A small-molecule ligand and the protein it binds are described below.
Small molecule (SMILES): CC(=O)N[C@@H](CC(=O)O)C(=O)N[C@@H](CO)C(=O)N[C@@H](Cc1ccccc1)C(=O)N[C@@H](CC(=O)O)C(=O)N[C@H](C=O)CCC(N)=O

Sequence of chain 2.A:
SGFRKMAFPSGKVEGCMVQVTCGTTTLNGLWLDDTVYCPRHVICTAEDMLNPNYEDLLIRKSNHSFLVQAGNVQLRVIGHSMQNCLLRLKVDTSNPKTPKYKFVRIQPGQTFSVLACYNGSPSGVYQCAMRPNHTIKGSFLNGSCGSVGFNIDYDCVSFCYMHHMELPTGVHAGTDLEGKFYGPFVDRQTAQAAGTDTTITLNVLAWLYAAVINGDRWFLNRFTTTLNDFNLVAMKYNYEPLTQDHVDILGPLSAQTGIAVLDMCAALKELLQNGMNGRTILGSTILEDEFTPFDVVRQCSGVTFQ

Binding-site contacts:
Ligand atom O contacts residue PRO168 of chain 2.A at 3.4 Å.
Ligand atom OD1 contacts residue ALA191 of chain 2.A at 3.7 Å.
Ligand atom CB contacts residue CYS145 of chain 2.A at 3.0 Å (hydrophobic).
Ligand atom OE1 contacts residue HIS163 of chain 2.A at 2.7 Å (h-bond).
Ligand atom N contacts residue GLU166 of chain 2.A at 3.0 Å (salt-bridge).
Ligand atom OD1 contacts residue THR190 of chain 2.A at 3.6 Å.
Ligand atom OD2 contacts residue MET49 of chain 2.A at 3.4 Å (h-bond).
Ligand atom N contacts residue THR190 of chain 2.A at 3.5 Å (h-bond).
Ligand atom O contacts residue GLN189 of chain 2.A at 3.2 Å.
Ligand atom OE1 contacts residue GLU166 of chain 2.A at 3.4 Å.
Ligand atom O contacts residue MET165 of chain 2.A at 3.4 Å.
Ligand atom O contacts residue CYS145 of chain 2.A at 2.3 Å (h-bond).
Ligand atom CA contacts residue CYS145 of chain 2.A at 2.6 Å (hydrophobic).
Ligand atom CD contacts residue GLU166 of chain 2.A at 3.7 Å.
Ligand atom C contacts residue HIS164 of chain 2.A at 3.5 Å.
Ligand atom N contacts residue CYS145 of chain 2.A at 2.9 Å (h-bond).
Ligand atom O contacts residue GLU166 of chain 2.A at 2.9 Å (salt-bridge).
Ligand atom OD2 contacts residue GLN189 of chain 2.A at 3.5 Å (h-bond).
Ligand atom CB contacts residue GLU166 of chain 2.A at 3.6 Å.
Ligand atom CA contacts residue HIS164 of chain 2.A at 3.5 Å.
Ligand atom CA contacts residue GLU166 of chain 2.A at 3.6 Å.
Ligand atom N contacts residue HIS164 of chain 2.A at 3.6 Å (h-bond).
Ligand atom OG contacts residue THR190 of chain 2.A at 3.2 Å (h-bond).
Ligand atom O contacts residue HIS41 of chain 2.A at 3.7 Å.
Ligand atom CA contacts residue MET165 of chain 2.A at 3.7 Å (hydrophobic).
Ligand atom NE2 contacts residue LEU141 of chain 2.A at 3.2 Å (h-bond).
Ligand atom O contacts residue HIS41 of chain 2.A at 3.0 Å (h-bond).
Ligand atom CD contacts residue HIS163 of chain 2.A at 3.7 Å.
Ligand atom OG contacts residue GLN192 of chain 2.A at 3.3 Å (h-bond).
Ligand atom C contacts residue CYS145 of chain 2.A at 1.8 Å (hydrophobic).
Ligand atom NE2 contacts residue PHE140 of chain 2.A at 3.0 Å (h-bond).
Ligand atom O contacts residue PRO168 of chain 2.A at 3.7 Å.
Ligand atom OE1 contacts residue PHE140 of chain 2.A at 3.6 Å.
Ligand atom OD2 contacts residue ARG188 of chain 2.A at 3.7 Å.
Ligand atom O contacts residue CYS145 of chain 2.A at 3.4 Å (h-bond).
Ligand atom OG contacts residue ARG188 of chain 2.A at 3.6 Å.
Ligand atom C contacts residue CYS145 of chain 2.A at 3.7 Å (hydrophobic).
Ligand atom NE2 contacts residue GLU166 of chain 2.A at 3.6 Å (salt-bridge).
Ligand atom OD1 contacts residue MET165 of chain 2.A at 3.2 Å.
Ligand atom CB contacts residue GLN189 of chain 2.A at 3.7 Å.